Sequence of chain 1.B:
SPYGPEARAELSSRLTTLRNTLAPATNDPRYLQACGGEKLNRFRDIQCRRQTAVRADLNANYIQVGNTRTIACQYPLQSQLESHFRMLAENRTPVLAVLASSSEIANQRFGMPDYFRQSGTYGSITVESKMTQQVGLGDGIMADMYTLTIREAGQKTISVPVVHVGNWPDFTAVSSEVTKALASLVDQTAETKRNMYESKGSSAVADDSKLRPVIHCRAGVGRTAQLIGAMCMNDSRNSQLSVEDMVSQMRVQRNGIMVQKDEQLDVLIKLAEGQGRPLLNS

This small molecule binds to this protein.
Small molecule (SMILES): O=[N+]([O-])c1ccc(O)c(OS(=O)(=O)O)c1

Binding-site contacts:
Ligand atom O6 contacts residue VAL245 of chain 1.B at 3.5 Å.
Ligand atom C5 contacts residue PHE195 of chain 1.B at 3.9 Å (hydrophobic).
Ligand atom O2 contacts residue ARG247 of chain 1.B at 3.1 Å (salt-bridge).
Ligand atom O2 contacts residue ASP194 of chain 1.B at 3.8 Å.
Ligand atom C5 contacts residue ALA243 of chain 1.B at 3.6 Å (hydrophobic).
Ligand atom O2 contacts residue CYS241 of chain 1.B at 3.4 Å (h-bond).
Ligand atom C2 contacts residue ASP194 of chain 1.B at 3.4 Å.
Ligand atom O7 contacts residue ASP194 of chain 1.B at 2.5 Å (salt-bridge).
Ligand atom O1 contacts residue VAL245 of chain 1.B at 3.3 Å (h-bond).
Ligand atom O2 contacts residue ALA243 of chain 1.B at 3.0 Å (h-bond).
Ligand atom O2 contacts residue ARG242 of chain 1.B at 3.1 Å (salt-bridge).
Ligand atom C2 contacts residue PHE195 of chain 1.B at 3.5 Å (hydrophobic).
Ligand atom O1 contacts residue GLY246 of chain 1.B at 2.9 Å (h-bond).
Ligand atom O7 contacts residue PHE195 of chain 1.B at 3.8 Å.
Ligand atom O5 contacts residue ILE70 of chain 1.B at 3.0 Å.
Ligand atom C4 contacts residue PHE195 of chain 1.B at 3.9 Å (hydrophobic).
Ligand atom C1 contacts residue PHE195 of chain 1.B at 3.5 Å (hydrophobic).
Ligand atom O4 contacts residue ASP194 of chain 1.B at 3.3 Å (salt-bridge).
Ligand atom O3 contacts residue GLY246 of chain 1.B at 3.6 Å.
Ligand atom O3 contacts residue ARG247 of chain 1.B at 3.0 Å (salt-bridge).
Ligand atom C6 contacts residue GLN284 of chain 1.B at 3.7 Å.
Ligand atom C3 contacts residue PHE67 of chain 1.B at 3.5 Å (hydrophobic).
Ligand atom C4 contacts residue ALA243 of chain 1.B at 3.8 Å (hydrophobic).
Ligand atom N1 contacts residue ILE70 of chain 1.B at 3.1 Å.
Ligand atom O1 contacts residue ALA243 of chain 1.B at 3.5 Å.
Ligand atom C1 contacts residue ASP194 of chain 1.B at 3.8 Å.
Ligand atom C6 contacts residue ALA243 of chain 1.B at 3.7 Å (hydrophobic).
Ligand atom O1 contacts residue GLY244 of chain 1.B at 3.7 Å.
Ligand atom O7 contacts residue ARG242 of chain 1.B at 3.4 Å.
Ligand atom O6 contacts residue GLN284 of chain 1.B at 3.5 Å (h-bond).
Ligand atom O6 contacts residue ILE70 of chain 1.B at 3.4 Å.
Ligand atom C6 contacts residue PHE195 of chain 1.B at 3.7 Å (hydrophobic).
Ligand atom S1 contacts residue GLY246 of chain 1.B at 3.9 Å.
Ligand atom C1 contacts residue ALA243 of chain 1.B at 3.8 Å (hydrophobic).
Ligand atom O3 contacts residue CYS241 of chain 1.B at 3.4 Å (h-bond).
Ligand atom O6 contacts residue ILE281 of chain 1.B at 3.8 Å.
Ligand atom S1 contacts residue CYS241 of chain 1.B at 3.5 Å (h-bond).
Ligand atom C3 contacts residue PHE195 of chain 1.B at 3.6 Å (hydrophobic).
Ligand atom O1 contacts residue CYS241 of chain 1.B at 3.4 Å (h-bond).
Ligand atom C5 contacts residue ILE70 of chain 1.B at 3.6 Å (hydrophobic).